Sequence of chain 2.B:
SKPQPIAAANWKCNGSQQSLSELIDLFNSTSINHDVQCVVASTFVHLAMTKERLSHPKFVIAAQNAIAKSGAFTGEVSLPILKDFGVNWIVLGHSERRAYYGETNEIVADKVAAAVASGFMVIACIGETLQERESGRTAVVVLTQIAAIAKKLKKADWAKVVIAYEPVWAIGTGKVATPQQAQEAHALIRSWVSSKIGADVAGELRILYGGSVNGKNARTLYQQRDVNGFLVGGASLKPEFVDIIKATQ

Binding-site contacts:
Ligand atom N2 contacts residue GLU167 of chain 2.B at 2.4 Å (salt-bridge).
Ligand atom P contacts residue GLY234 of chain 2.B at 3.5 Å.
Ligand atom O1P contacts residue LYS13 of chain 2.B at 3.6 Å (salt-bridge).
Ligand atom O1 contacts residue GLU167 of chain 2.B at 3.9 Å.
Ligand atom O1 contacts residue LYS13 of chain 2.B at 3.7 Å.
Ligand atom O2P contacts residue GLY235 of chain 2.B at 3.9 Å.
Ligand atom O2 contacts residue GLU167 of chain 2.B at 2.9 Å (salt-bridge).
Ligand atom O4P contacts residue GLY212 of chain 2.B at 3.8 Å.
Ligand atom C2 contacts residue GLY234 of chain 2.B at 3.2 Å.
Ligand atom P contacts residue SER213 of chain 2.B at 3.8 Å.
Ligand atom O2P contacts residue SER213 of chain 2.B at 3.4 Å (h-bond).
Ligand atom P contacts residue LYS13 of chain 2.B at 4.2 Å.
Ligand atom P contacts residue GLY173 of chain 2.B at 4.1 Å.
Ligand atom N2 contacts residue LEU232 of chain 2.B at 3.3 Å.
Ligand atom C2 contacts residue VAL233 of chain 2.B at 3.9 Å (hydrophobic).
Ligand atom O4P contacts residue ILE172 of chain 2.B at 3.8 Å.
Ligand atom C1 contacts residue LEU232 of chain 2.B at 4.1 Å (hydrophobic).
Ligand atom O2 contacts residue LEU232 of chain 2.B at 3.1 Å.
Ligand atom O3P contacts residue LYS13 of chain 2.B at 3.6 Å.
Ligand atom O4P contacts residue SER213 of chain 2.B at 2.9 Å (h-bond).
Ligand atom O2 contacts residue ASN11 of chain 2.B at 3.5 Å (h-bond).
Ligand atom O3P contacts residue GLY173 of chain 2.B at 4.2 Å.
Ligand atom O3P contacts residue GLY235 of chain 2.B at 3.0 Å (h-bond).
Ligand atom O4P contacts residue GLY173 of chain 2.B at 3.0 Å (h-bond).
Ligand atom O2P contacts residue VAL233 of chain 2.B at 4.1 Å.
Ligand atom P contacts residue GLY235 of chain 2.B at 3.9 Å.
Ligand atom O2P contacts residue VAL214 of chain 2.B at 3.9 Å.
Ligand atom C2 contacts residue LEU232 of chain 2.B at 3.5 Å (hydrophobic).
Ligand atom O2 contacts residue HIS95 of chain 2.B at 3.4 Å.
Ligand atom C2 contacts residue GLU167 of chain 2.B at 3.8 Å.
Ligand atom O3P contacts residue GLY234 of chain 2.B at 3.6 Å.
Ligand atom O1 contacts residue HIS95 of chain 2.B at 2.7 Å (h-bond).
Ligand atom O1P contacts residue GLY234 of chain 2.B at 3.2 Å (h-bond).
Ligand atom O4P contacts residue ALA171 of chain 2.B at 4.1 Å.
Ligand atom O1P contacts residue VAL233 of chain 2.B at 4.2 Å.
Ligand atom N2 contacts residue HIS95 of chain 2.B at 4.0 Å.
Ligand atom O1 contacts residue ILE172 of chain 2.B at 3.8 Å.
Ligand atom C1 contacts residue HIS95 of chain 2.B at 3.7 Å.
Ligand atom O2P contacts residue GLY234 of chain 2.B at 3.1 Å (h-bond).
Ligand atom C1 contacts residue GLU167 of chain 2.B at 3.2 Å.

The protein below binds the small molecule below.
Small molecule (SMILES): O=C(COP(=O)(O)O)NO